This small molecule binds to this protein.
Small molecule (SMILES): COc1cc(C[C@H]2SC(=O)NC2=O)ccc1Oc1ccc(C#N)cc1C(F)(F)F

Sequence of chain 2.A:
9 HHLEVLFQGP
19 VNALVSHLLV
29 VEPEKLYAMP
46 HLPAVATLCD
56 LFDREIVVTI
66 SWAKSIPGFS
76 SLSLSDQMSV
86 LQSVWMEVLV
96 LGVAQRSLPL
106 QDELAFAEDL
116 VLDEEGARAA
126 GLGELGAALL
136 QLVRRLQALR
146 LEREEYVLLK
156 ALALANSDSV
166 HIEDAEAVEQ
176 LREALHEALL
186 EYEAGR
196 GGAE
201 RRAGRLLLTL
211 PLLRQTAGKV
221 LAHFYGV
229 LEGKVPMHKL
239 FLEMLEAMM

Binding-site contacts:
Ligand atom C04 contacts residue PHE224 of chain 2.A at 3.7 Å (hydrophobic).
Ligand atom C20 contacts residue PHE57 of chain 2.A at 3.8 Å (hydrophobic).
Ligand atom F27 contacts residue VAL220 of chain 2.A at 3.2 Å.
Ligand atom C15 contacts residue MET235 of chain 2.A at 3.3 Å (hydrophobic).
Ligand atom N23 contacts residue ARG101 of chain 2.A at 3.2 Å (salt-bridge).
Ligand atom F27 contacts residue PHE57 of chain 2.A at 3.6 Å.
Ligand atom C16 contacts residue PHE224 of chain 2.A at 3.2 Å (hydrophobic).
Ligand atom O02 contacts residue PHE224 of chain 2.A at 3.7 Å.
Ligand atom C03 contacts residue PHE224 of chain 2.A at 3.4 Å (hydrophobic).
Ligand atom F27 contacts residue PHE224 of chain 2.A at 3.7 Å.
Ligand atom C04 contacts residue CYS54 of chain 2.A at 3.2 Å (hydrophobic).
Ligand atom C20 contacts residue LEU53 of chain 2.A at 3.5 Å (hydrophobic).
Ligand atom C15 contacts residue PHE57 of chain 2.A at 3.2 Å (hydrophobic).
Ligand atom N23 contacts residue VAL98 of chain 2.A at 3.7 Å.
Ligand atom C06 contacts residue CYS54 of chain 2.A at 2.3 Å (hydrophobic).
Ligand atom S08 contacts residue CYS54 of chain 2.A at 3.6 Å (h-bond).
Ligand atom C01 contacts residue LEU53 of chain 2.A at 3.7 Å (hydrophobic).
Ligand atom F28 contacts residue LEU127 of chain 2.A at 3.6 Å.
Ligand atom C05 contacts residue CYS54 of chain 2.A at 3.0 Å (hydrophobic).
Ligand atom C18 contacts residue PHE57 of chain 2.A at 3.6 Å (hydrophobic).
Ligand atom C19 contacts residue PHE57 of chain 2.A at 3.6 Å (hydrophobic).
Ligand atom O13 contacts residue CYS54 of chain 2.A at 3.7 Å.
Ligand atom C15 contacts residue PHE224 of chain 2.A at 3.8 Å (hydrophobic).
Ligand atom O02 contacts residue LEU53 of chain 2.A at 3.4 Å.
Ligand atom C12 contacts residue CYS54 of chain 2.A at 3.5 Å (hydrophobic).
Ligand atom C14 contacts residue PHE57 of chain 2.A at 3.4 Å (hydrophobic).
Ligand atom C07 contacts residue CYS54 of chain 2.A at 3.0 Å (hydrophobic).
Ligand atom S08 contacts residue PHE224 of chain 2.A at 3.8 Å.
Ligand atom C22 contacts residue GLU60 of chain 2.A at 3.8 Å.
Ligand atom O17 contacts residue PHE224 of chain 2.A at 3.3 Å.
Ligand atom C01 contacts residue LEU127 of chain 2.A at 3.4 Å (hydrophobic).
Ligand atom O02 contacts residue LEU127 of chain 2.A at 3.3 Å.
Ligand atom C14 contacts residue MET235 of chain 2.A at 3.4 Å (hydrophobic).
Ligand atom N23 contacts residue GLU60 of chain 2.A at 3.3 Å.
Ligand atom C07 contacts residue VAL233 of chain 2.A at 3.8 Å (hydrophobic).
Ligand atom N23 contacts residue LEU56 of chain 2.A at 3.8 Å.
Ligand atom C12 contacts residue VAL233 of chain 2.A at 3.8 Å (hydrophobic).
Ligand atom C01 contacts residue ALA125 of chain 2.A at 3.2 Å (hydrophobic).
Ligand atom C19 contacts residue LEU53 of chain 2.A at 3.2 Å (hydrophobic).
Ligand atom N23 contacts residue PHE111 of chain 2.A at 3.4 Å (h-bond).